Sequence of chain 1.N:
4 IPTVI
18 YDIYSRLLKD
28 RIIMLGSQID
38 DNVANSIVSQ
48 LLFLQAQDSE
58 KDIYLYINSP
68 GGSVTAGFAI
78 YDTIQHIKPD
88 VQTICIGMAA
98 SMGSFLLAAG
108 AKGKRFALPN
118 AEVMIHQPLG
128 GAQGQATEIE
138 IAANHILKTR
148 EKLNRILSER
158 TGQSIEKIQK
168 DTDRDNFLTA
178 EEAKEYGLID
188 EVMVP

Sequence of chain 1.H:
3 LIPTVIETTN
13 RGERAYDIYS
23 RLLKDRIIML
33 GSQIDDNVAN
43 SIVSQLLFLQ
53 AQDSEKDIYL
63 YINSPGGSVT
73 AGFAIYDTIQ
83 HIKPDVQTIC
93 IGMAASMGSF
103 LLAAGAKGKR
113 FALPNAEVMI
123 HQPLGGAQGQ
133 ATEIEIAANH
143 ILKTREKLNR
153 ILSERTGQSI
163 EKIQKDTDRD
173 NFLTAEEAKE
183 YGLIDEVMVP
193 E

Binding-site contacts:
Ligand atom F41 contacts residue ASP27 of chain 1.H at 3.9 Å.
Ligand atom C36 contacts residue ASP27 of chain 1.H at 3.1 Å.
Ligand atom O32 contacts residue MET190 of chain 1.H at 3.4 Å.
Ligand atom C28 contacts residue TYR63 of chain 1.H at 3.7 Å (hydrophobic).
Ligand atom C35 contacts residue ASP27 of chain 1.H at 3.6 Å.
Ligand atom C46 contacts residue GLN52 of chain 1.N at 3.4 Å.
Ligand atom O32 contacts residue HIS83 of chain 1.N at 3.0 Å (h-bond).
Ligand atom C28 contacts residue ILE91 of chain 1.H at 3.3 Å (hydrophobic).
Ligand atom C28 contacts residue LEU62 of chain 1.H at 3.8 Å (hydrophobic).
Ligand atom F42 contacts residue LEU24 of chain 1.H at 3.5 Å.
Ligand atom C46 contacts residue HIS83 of chain 1.N at 3.7 Å.
Ligand atom C37 contacts residue ASP27 of chain 1.H at 3.2 Å.
Ligand atom C4 contacts residue TYR61 of chain 1.H at 3.8 Å (hydrophobic).
Ligand atom C29 contacts residue ILE91 of chain 1.H at 3.8 Å (hydrophobic).
Ligand atom C26 contacts residue ILE91 of chain 1.H at 3.5 Å (hydrophobic).
Ligand atom C25 contacts residue ILE91 of chain 1.H at 3.8 Å (hydrophobic).
Ligand atom C26 contacts residue TYR61 of chain 1.H at 3.7 Å (hydrophobic).
Ligand atom F42 contacts residue ARG23 of chain 1.H at 3.7 Å.
Ligand atom C36 contacts residue ILE29 of chain 1.H at 3.8 Å (hydrophobic).
Ligand atom C27 contacts residue TYR61 of chain 1.H at 3.7 Å (hydrophobic).
Ligand atom C51 contacts residue LEU49 of chain 1.N at 3.6 Å (hydrophobic).
Ligand atom F41 contacts residue ARG23 of chain 1.H at 3.7 Å.
Ligand atom C37 contacts residue ALA53 of chain 1.N at 3.3 Å (hydrophobic).
Ligand atom C38 contacts residue LEU24 of chain 1.H at 3.8 Å (hydrophobic).
Ligand atom C28 contacts residue TYR61 of chain 1.H at 3.6 Å (hydrophobic).
Ligand atom F40 contacts residue LEU24 of chain 1.H at 3.3 Å.
Ligand atom C27 contacts residue ILE91 of chain 1.H at 3.2 Å (hydrophobic).
Ligand atom C24 contacts residue PHE113 of chain 1.H at 3.7 Å (hydrophobic).
Ligand atom C25 contacts residue GLN89 of chain 1.H at 3.5 Å.
Ligand atom F40 contacts residue PHE50 of chain 1.N at 3.4 Å.
Ligand atom C2 contacts residue ILE29 of chain 1.H at 3.8 Å (hydrophobic).
Ligand atom F40 contacts residue LEU49 of chain 1.N at 3.5 Å.
Ligand atom C25 contacts residue THR90 of chain 1.H at 3.7 Å.
Ligand atom F42 contacts residue ASP27 of chain 1.H at 3.3 Å.
Ligand atom C38 contacts residue ASP27 of chain 1.H at 3.7 Å.
Ligand atom C29 contacts residue TYR63 of chain 1.H at 3.8 Å (hydrophobic).
Ligand atom F41 contacts residue PHE50 of chain 1.N at 3.6 Å.
Ligand atom C5 contacts residue TYR61 of chain 1.H at 3.8 Å (hydrophobic).
Ligand atom C23 contacts residue ILE91 of chain 1.H at 3.8 Å (hydrophobic).
Ligand atom C22 contacts residue ILE91 of chain 1.H at 3.5 Å (hydrophobic).

The protein below binds the small molecule below.
Small molecule (SMILES): CC[C@@H](C)[C@H]1C(=O)N([C@@H](C)c2cccc3ccccc23)C[C@@H]2N(C(=O)NCCCC(F)(F)F)CCC(=O)N12